Sequence of chain 1.A:
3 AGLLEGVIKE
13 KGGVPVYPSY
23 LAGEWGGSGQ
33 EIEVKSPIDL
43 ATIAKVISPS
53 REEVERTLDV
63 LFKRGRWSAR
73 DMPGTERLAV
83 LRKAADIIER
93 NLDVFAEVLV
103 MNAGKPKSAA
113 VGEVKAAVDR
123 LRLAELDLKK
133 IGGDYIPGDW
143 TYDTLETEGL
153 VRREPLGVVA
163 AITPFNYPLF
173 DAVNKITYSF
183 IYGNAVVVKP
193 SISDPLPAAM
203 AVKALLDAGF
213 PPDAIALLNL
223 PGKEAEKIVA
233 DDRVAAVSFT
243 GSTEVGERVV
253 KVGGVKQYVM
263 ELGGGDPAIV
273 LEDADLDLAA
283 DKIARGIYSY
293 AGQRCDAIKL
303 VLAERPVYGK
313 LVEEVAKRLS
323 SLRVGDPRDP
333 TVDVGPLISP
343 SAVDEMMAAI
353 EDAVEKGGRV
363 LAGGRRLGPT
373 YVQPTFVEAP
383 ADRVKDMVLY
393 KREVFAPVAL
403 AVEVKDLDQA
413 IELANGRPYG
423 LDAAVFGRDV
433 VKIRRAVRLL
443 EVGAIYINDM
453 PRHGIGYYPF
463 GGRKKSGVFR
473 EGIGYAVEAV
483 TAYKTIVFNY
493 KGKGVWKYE

Binding-site contacts:
Ligand atom P contacts residue ASP298 of chain 1.A at 3.9 Å.
Ligand atom O1 contacts residue ARG296 of chain 1.A at 4.2 Å.
Ligand atom O2 contacts residue HIS455 of chain 1.A at 3.0 Å (h-bond).
Ligand atom P contacts residue ARG296 of chain 1.A at 3.6 Å.
Ligand atom C2 contacts residue HIS455 of chain 1.A at 4.3 Å.
Ligand atom O4P contacts residue GLY456 of chain 1.A at 4.1 Å.
Ligand atom P contacts residue GLY456 of chain 1.A at 4.0 Å.
Ligand atom C1 contacts residue CYS297 of chain 1.A at 2.8 Å (hydrophobic).
Ligand atom O1P contacts residue HIS455 of chain 1.A at 3.6 Å.
Ligand atom C1 contacts residue ASN168 of chain 1.A at 3.3 Å.
Ligand atom P contacts residue ARG454 of chain 1.A at 4.1 Å.
Ligand atom C1 contacts residue ARG296 of chain 1.A at 4.0 Å.
Ligand atom O2P contacts residue TYR169 of chain 1.A at 2.5 Å (h-bond).
Ligand atom C2 contacts residue TYR169 of chain 1.A at 3.5 Å (hydrophobic).
Ligand atom O3P contacts residue GLY456 of chain 1.A at 2.9 Å (h-bond).
Ligand atom O2P contacts residue ASP298 of chain 1.A at 4.1 Å.
Ligand atom C1 contacts residue TYR169 of chain 1.A at 3.6 Å (hydrophobic).
Ligand atom C2 contacts residue ASN168 of chain 1.A at 4.4 Å.
Ligand atom P contacts residue HIS455 of chain 1.A at 3.6 Å.
Ligand atom O3P contacts residue HIS455 of chain 1.A at 3.6 Å (h-bond).
Ligand atom O1P contacts residue ASP298 of chain 1.A at 3.9 Å.
Ligand atom O4P contacts residue PRO453 of chain 1.A at 4.1 Å.
Ligand atom O2P contacts residue ARG296 of chain 1.A at 2.8 Å (salt-bridge).
Ligand atom O4P contacts residue ASP298 of chain 1.A at 2.7 Å (salt-bridge).
Ligand atom C3 contacts residue TYR169 of chain 1.A at 3.1 Å (hydrophobic).
Ligand atom O1P contacts residue TYR169 of chain 1.A at 3.8 Å.
Ligand atom O4P contacts residue ARG454 of chain 1.A at 3.1 Å.
Ligand atom O1 contacts residue ASN168 of chain 1.A at 2.9 Å (h-bond).
Ligand atom C3 contacts residue CYS297 of chain 1.A at 4.1 Å (hydrophobic).
Ligand atom O1 contacts residue CYS297 of chain 1.A at 2.9 Å (h-bond).
Ligand atom O3P contacts residue ARG454 of chain 1.A at 4.0 Å.
Ligand atom O1 contacts residue TYR169 of chain 1.A at 4.2 Å.
Ligand atom O4P contacts residue HIS455 of chain 1.A at 2.7 Å (h-bond).
Ligand atom P contacts residue TYR169 of chain 1.A at 3.6 Å.
Ligand atom O3P contacts residue TYR169 of chain 1.A at 4.2 Å.
Ligand atom O2 contacts residue CYS297 of chain 1.A at 2.8 Å (h-bond).
Ligand atom C2 contacts residue CYS297 of chain 1.A at 3.3 Å (hydrophobic).
Ligand atom C3 contacts residue ASP298 of chain 1.A at 4.1 Å.
Ligand atom O4P contacts residue ARG296 of chain 1.A at 2.9 Å (salt-bridge).

A protein and the small-molecule ligand that binds it are described below.
Small molecule (SMILES): O=C[C@H](O)COP(=O)(O)O